Sequence of chain 1.J:
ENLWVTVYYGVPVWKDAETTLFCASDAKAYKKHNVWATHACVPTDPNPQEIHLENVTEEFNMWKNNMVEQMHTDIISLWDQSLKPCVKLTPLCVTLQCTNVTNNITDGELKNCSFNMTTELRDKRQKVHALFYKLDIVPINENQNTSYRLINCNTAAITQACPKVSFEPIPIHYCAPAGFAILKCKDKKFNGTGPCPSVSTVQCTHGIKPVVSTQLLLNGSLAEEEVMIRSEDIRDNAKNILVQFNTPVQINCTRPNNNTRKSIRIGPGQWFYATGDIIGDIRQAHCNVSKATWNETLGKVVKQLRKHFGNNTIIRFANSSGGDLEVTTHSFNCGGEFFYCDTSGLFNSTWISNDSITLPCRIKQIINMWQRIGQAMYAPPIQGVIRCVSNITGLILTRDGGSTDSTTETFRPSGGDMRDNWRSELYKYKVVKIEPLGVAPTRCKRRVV

Sequence of chain 1.P:
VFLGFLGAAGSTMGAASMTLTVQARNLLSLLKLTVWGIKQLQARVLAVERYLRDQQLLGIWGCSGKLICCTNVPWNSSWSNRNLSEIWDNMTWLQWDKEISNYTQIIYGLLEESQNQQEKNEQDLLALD

A small-molecule ligand and the protein it binds are described below.
Small molecule (SMILES): CC(=O)N[C@@H]1[C@@H](O)[C@H](O)[C@@H](CO)O[C@H]1O

Binding-site contacts:
Ligand atom O7 contacts residue GLU57 of chain 1.J at 4.1 Å.
Ligand atom C1 contacts residue ASN58 of chain 1.J at 1.4 Å.
Ligand atom C8 contacts residue ASN58 of chain 1.J at 4.0 Å.
Ligand atom O7 contacts residue GLY13 of chain 1.P at 4.4 Å.
Ligand atom C7 contacts residue SER17 of chain 1.P at 3.6 Å.
Ligand atom C4 contacts residue ASN58 of chain 1.J at 4.2 Å.
Ligand atom C3 contacts residue ASN58 of chain 1.J at 3.8 Å.
Ligand atom C2 contacts residue ASN58 of chain 1.J at 2.5 Å.
Ligand atom O5 contacts residue ASN58 of chain 1.J at 2.4 Å (h-bond).
Ligand atom N2 contacts residue GLY16 of chain 1.P at 4.5 Å.
Ligand atom C5 contacts residue ASN58 of chain 1.J at 3.7 Å.
Ligand atom O7 contacts residue SER17 of chain 1.P at 3.0 Å (h-bond).
Ligand atom C7 contacts residue ASN58 of chain 1.J at 3.6 Å.
Ligand atom N2 contacts residue ASN58 of chain 1.J at 2.9 Å (h-bond).
Ligand atom N2 contacts residue SER17 of chain 1.P at 3.4 Å (h-bond).
Ligand atom C8 contacts residue GLU57 of chain 1.J at 3.5 Å.
Ligand atom C7 contacts residue GLU57 of chain 1.J at 4.0 Å.
Ligand atom O7 contacts residue LEU9 of chain 1.P at 4.2 Å.